Sequence of chain 2.B:
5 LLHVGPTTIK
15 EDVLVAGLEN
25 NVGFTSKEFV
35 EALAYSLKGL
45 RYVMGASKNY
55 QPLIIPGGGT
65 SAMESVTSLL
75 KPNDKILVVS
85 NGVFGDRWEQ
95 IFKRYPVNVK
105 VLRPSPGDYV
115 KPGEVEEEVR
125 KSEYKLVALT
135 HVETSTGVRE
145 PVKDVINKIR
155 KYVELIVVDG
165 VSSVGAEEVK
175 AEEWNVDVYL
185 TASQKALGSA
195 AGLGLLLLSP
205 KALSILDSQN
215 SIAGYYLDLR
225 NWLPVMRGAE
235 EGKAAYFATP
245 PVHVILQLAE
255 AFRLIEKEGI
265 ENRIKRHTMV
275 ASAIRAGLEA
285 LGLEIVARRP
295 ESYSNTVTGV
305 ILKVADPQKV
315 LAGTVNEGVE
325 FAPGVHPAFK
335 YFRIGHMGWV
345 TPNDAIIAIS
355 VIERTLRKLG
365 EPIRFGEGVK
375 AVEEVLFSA

Sequence of chain 2.A:
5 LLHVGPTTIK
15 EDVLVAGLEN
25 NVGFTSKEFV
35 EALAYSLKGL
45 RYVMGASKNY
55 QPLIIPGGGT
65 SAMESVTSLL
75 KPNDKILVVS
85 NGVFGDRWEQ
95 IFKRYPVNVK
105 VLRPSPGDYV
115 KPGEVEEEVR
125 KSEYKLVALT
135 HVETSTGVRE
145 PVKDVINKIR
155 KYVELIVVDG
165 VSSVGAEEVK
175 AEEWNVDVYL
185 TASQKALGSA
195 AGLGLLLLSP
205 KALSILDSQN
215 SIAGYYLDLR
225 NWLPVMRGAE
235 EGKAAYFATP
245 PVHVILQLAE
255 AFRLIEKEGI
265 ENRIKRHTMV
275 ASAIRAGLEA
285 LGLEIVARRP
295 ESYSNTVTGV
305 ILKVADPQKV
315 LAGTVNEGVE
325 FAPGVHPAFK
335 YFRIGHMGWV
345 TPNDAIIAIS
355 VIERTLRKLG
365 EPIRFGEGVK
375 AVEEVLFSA

Binding-site contacts:
Ligand atom C10 contacts residue PHE88 of chain 2.A at 3.6 Å (hydrophobic).
Ligand atom C11 contacts residue TYR240 of chain 2.B at 3.5 Å (hydrophobic).
Ligand atom C6 contacts residue ASP163 of chain 2.A at 3.5 Å.
Ligand atom OP1 contacts residue GLY63 of chain 2.A at 2.9 Å (h-bond).
Ligand atom OP2 contacts residue THR243 of chain 2.B at 2.7 Å (h-bond).
Ligand atom C4 contacts residue VAL165 of chain 2.A at 3.6 Å (hydrophobic).
Ligand atom C2A contacts residue ASP163 of chain 2.A at 3.4 Å.
Ligand atom C2A contacts residue VAL136 of chain 2.A at 3.5 Å (hydrophobic).
Ligand atom C5A contacts residue TYR240 of chain 2.B at 3.5 Å (hydrophobic).
Ligand atom C2 contacts residue ASP163 of chain 2.A at 3.4 Å.
Ligand atom O2 contacts residue ARG337 of chain 2.A at 3.3 Å (salt-bridge).
Ligand atom C4 contacts residue PHE88 of chain 2.A at 3.4 Å (hydrophobic).
Ligand atom C2 contacts residue PHE88 of chain 2.A at 3.5 Å (hydrophobic).
Ligand atom OP3 contacts residue GLY63 of chain 2.A at 3.3 Å (h-bond).
Ligand atom C5 contacts residue PHE88 of chain 2.A at 3.4 Å (hydrophobic).
Ligand atom O3 contacts residue SER166 of chain 2.A at 3.4 Å (h-bond).
Ligand atom OP2 contacts residue TYR240 of chain 2.B at 2.8 Å (h-bond).
Ligand atom C6 contacts residue PHE88 of chain 2.A at 3.5 Å (hydrophobic).
Ligand atom C12 contacts residue TYR240 of chain 2.B at 3.3 Å (hydrophobic).
Ligand atom C12 contacts residue PHE28 of chain 2.B at 3.4 Å (hydrophobic).
Ligand atom OP1 contacts residue GLN188 of chain 2.A at 3.0 Å (h-bond).
Ligand atom N1 contacts residue ASP163 of chain 2.A at 2.6 Å (salt-bridge).
Ligand atom C2A contacts residue THR138 of chain 2.A at 3.3 Å.
Ligand atom OP1 contacts residue GLY62 of chain 2.A at 3.5 Å.
Ligand atom C3 contacts residue THR138 of chain 2.A at 3.6 Å.
Ligand atom O8 contacts residue ARG337 of chain 2.A at 2.9 Å (salt-bridge).
Ligand atom C13 contacts residue PHE28 of chain 2.B at 3.5 Å (hydrophobic).
Ligand atom N9 contacts residue PHE88 of chain 2.A at 3.6 Å.
Ligand atom C7 contacts residue ARG337 of chain 2.A at 3.4 Å.
Ligand atom P contacts residue GLY63 of chain 2.A at 3.4 Å.
Ligand atom O2 contacts residue VAL8 of chain 2.A at 3.6 Å.
Ligand atom C5A contacts residue THR64 of chain 2.A at 3.4 Å.
Ligand atom C2 contacts residue VAL165 of chain 2.A at 3.6 Å (hydrophobic).
Ligand atom C3 contacts residue VAL165 of chain 2.A at 3.5 Å (hydrophobic).
Ligand atom C11 contacts residue THR243 of chain 2.B at 3.6 Å.
Ligand atom N1 contacts residue PHE88 of chain 2.A at 3.6 Å.
Ligand atom OP3 contacts residue THR64 of chain 2.A at 2.5 Å (h-bond).
Ligand atom O3 contacts residue THR138 of chain 2.A at 2.5 Å (h-bond).
Ligand atom C3 contacts residue PHE88 of chain 2.A at 3.7 Å (hydrophobic).
Ligand atom OP4 contacts residue GLY63 of chain 2.A at 3.5 Å.

The protein below binds the small molecule below.
Small molecule (SMILES): Cc1ncc(COP(=O)(O)O)c(CNc2cccc(C(=O)O)c2)c1O